Binding-site contacts:
Ligand atom C6 contacts residue ASN691 of chain 1.A at 3.4 Å.
Ligand atom CBL contacts residue THR730 of chain 1.A at 3.8 Å.
Ligand atom O2 contacts residue PHE677 of chain 1.A at 3.3 Å.
Ligand atom CBJ contacts residue TYR732 of chain 1.A at 4.0 Å (hydrophobic).
Ligand atom CBI contacts residue THR730 of chain 1.A at 3.6 Å.
Ligand atom CAW contacts residue ILE723 of chain 1.A at 3.9 Å (hydrophobic).
Ligand atom CBR contacts residue PHE677 of chain 1.A at 3.5 Å (hydrophobic).
Ligand atom CAB contacts residue GLY740 of chain 1.A at 3.9 Å.
Ligand atom CBD contacts residue TYR732 of chain 1.A at 3.8 Å (hydrophobic).
Ligand atom CAY contacts residue PHE685 of chain 1.A at 3.7 Å (hydrophobic).
Ligand atom CCL contacts residue PHE677 of chain 1.A at 3.9 Å (hydrophobic).
Ligand atom C5 contacts residue GLN687 of chain 1.A at 3.6 Å.
Ligand atom CBA contacts residue ALA722 of chain 1.A at 4.0 Å (hydrophobic).
Ligand atom CBC contacts residue THR684 of chain 1.A at 4.1 Å.
Ligand atom CBS contacts residue PHE677 of chain 1.A at 3.7 Å (hydrophobic).
Ligand atom CBH contacts residue TYR732 of chain 1.A at 3.1 Å (hydrophobic).
Ligand atom CBE contacts residue LEU726 of chain 1.A at 3.8 Å (hydrophobic).
Ligand atom CBG contacts residue TRP688 of chain 1.A at 3.6 Å (hydrophobic).
Ligand atom CAZ contacts residue LEU734 of chain 1.A at 3.9 Å (hydrophobic).
Ligand atom CBD contacts residue LEU726 of chain 1.A at 3.7 Å (hydrophobic).
Ligand atom CAB contacts residue ILE723 of chain 1.A at 3.7 Å (hydrophobic).
Ligand atom C1 contacts residue PHE677 of chain 1.A at 4.0 Å (hydrophobic).
Ligand atom CBD contacts residue THR678 of chain 1.A at 4.0 Å.
Ligand atom CAW contacts residue PHE685 of chain 1.A at 4.0 Å (hydrophobic).
Ligand atom C1 contacts residue GLN687 of chain 1.A at 3.7 Å.
Ligand atom CAA contacts residue PHE681 of chain 1.A at 3.6 Å (hydrophobic).
Ligand atom CBC contacts residue TRP688 of chain 1.A at 3.8 Å (hydrophobic).
Ligand atom CAY contacts residue ALA722 of chain 1.A at 3.9 Å (hydrophobic).
Ligand atom O6 contacts residue ASN691 of chain 1.A at 2.6 Å (h-bond).
Ligand atom OBV contacts residue PHE677 of chain 1.A at 3.9 Å.
Ligand atom CBF contacts residue PHE677 of chain 1.A at 3.9 Å (hydrophobic).
Ligand atom CBF contacts residue LEU726 of chain 1.A at 3.9 Å (hydrophobic).
Ligand atom CAB contacts residue PRO739 of chain 1.A at 3.7 Å (hydrophobic).
Ligand atom CBB contacts residue LEU726 of chain 1.A at 3.9 Å (hydrophobic).
Ligand atom CAW contacts residue ILE719 of chain 1.A at 3.8 Å (hydrophobic).
Ligand atom CAZ contacts residue LEU726 of chain 1.A at 3.8 Å (hydrophobic).
Ligand atom O6 contacts residue GLN687 of chain 1.A at 3.2 Å.
Ligand atom OAL contacts residue THR730 of chain 1.A at 4.1 Å.
Ligand atom O5 contacts residue GLN687 of chain 1.A at 3.8 Å.
Ligand atom CBB contacts residue PHE677 of chain 1.A at 3.8 Å (hydrophobic).

Sequence of chain 1.A:
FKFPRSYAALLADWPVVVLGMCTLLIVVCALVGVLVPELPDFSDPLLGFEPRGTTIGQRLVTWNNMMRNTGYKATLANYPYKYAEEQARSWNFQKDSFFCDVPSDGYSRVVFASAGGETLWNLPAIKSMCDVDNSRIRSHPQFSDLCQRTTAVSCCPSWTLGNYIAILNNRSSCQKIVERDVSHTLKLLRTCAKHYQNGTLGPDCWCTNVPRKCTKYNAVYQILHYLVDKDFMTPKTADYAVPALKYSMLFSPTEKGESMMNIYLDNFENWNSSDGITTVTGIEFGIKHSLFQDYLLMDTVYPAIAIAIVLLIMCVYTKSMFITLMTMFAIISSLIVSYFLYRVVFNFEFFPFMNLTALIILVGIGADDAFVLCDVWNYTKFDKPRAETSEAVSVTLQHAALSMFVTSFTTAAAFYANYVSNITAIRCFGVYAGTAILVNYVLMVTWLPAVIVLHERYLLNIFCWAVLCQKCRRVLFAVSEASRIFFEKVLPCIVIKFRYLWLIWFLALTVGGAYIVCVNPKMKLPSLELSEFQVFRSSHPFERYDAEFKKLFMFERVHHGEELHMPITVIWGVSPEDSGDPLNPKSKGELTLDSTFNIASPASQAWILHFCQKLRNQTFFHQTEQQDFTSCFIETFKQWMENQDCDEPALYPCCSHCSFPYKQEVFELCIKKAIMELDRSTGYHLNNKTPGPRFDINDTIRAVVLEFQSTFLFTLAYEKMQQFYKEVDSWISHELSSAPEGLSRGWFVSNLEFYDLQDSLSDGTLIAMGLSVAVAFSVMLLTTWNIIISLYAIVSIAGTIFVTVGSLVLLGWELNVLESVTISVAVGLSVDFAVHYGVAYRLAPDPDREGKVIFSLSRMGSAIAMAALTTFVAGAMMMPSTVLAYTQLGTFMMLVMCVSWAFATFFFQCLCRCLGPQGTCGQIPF

A protein and the small-molecule ligand that binds it are described below.
Small molecule (SMILES): CCCCCCCCCCC(CCCCCCCCCC)(CO[C@@H]1O[C@H](CO)[C@@H](O[C@H]2O[C@H](CO)[C@@H](O)[C@H](O)[C@H]2O)[C@H](O)[C@H]1O)CO[C@@H]1O[C@H](CO)[C@@H](O[C@H]2O[C@H](CO)[C@@H](O)[C@H](O)[C@H]2O)[C@H](O)[C@H]1O